Binding-site contacts:
Ligand atom O5 contacts residue ASN280 of chain 2.G at 2.3 Å (h-bond).
Ligand atom O7 contacts residue ASN280 of chain 2.G at 4.0 Å.
Ligand atom C5 contacts residue ASN280 of chain 2.G at 3.6 Å.
Ligand atom O6 contacts residue ARG555 of chain 2.G at 4.2 Å.
Ligand atom C7 contacts residue ASN280 of chain 2.G at 3.6 Å.
Ligand atom O7 contacts residue ALA309 of chain 2.G at 3.8 Å.
Ligand atom C4 contacts residue ASN280 of chain 2.G at 4.2 Å.
Ligand atom C8 contacts residue THR307 of chain 2.G at 4.0 Å.
Ligand atom N2 contacts residue ASN280 of chain 2.G at 2.9 Å (h-bond).
Ligand atom C5 contacts residue ILE278 of chain 2.G at 4.1 Å (hydrophobic).
Ligand atom C1 contacts residue ILE278 of chain 2.G at 4.1 Å (hydrophobic).
Ligand atom C6 contacts residue ILE278 of chain 2.G at 4.3 Å (hydrophobic).
Ligand atom C7 contacts residue SER308 of chain 2.G at 4.1 Å.
Ligand atom C1 contacts residue ASN280 of chain 2.G at 1.4 Å.
Ligand atom O6 contacts residue ASN280 of chain 2.G at 4.5 Å.
Ligand atom O5 contacts residue ILE278 of chain 2.G at 3.7 Å.
Ligand atom C2 contacts residue ASN280 of chain 2.G at 2.4 Å.
Ligand atom C3 contacts residue ASN280 of chain 2.G at 3.8 Å.
Ligand atom O6 contacts residue ILE278 of chain 2.G at 4.2 Å.
Ligand atom O7 contacts residue SER308 of chain 2.G at 3.7 Å.
Ligand atom C8 contacts residue ASN280 of chain 2.G at 4.3 Å.

The small molecule below binds the protein below.
Small molecule (SMILES): CC(=O)N[C@H]1[C@H](O[C@H]2[C@H](O)[C@@H](NC(C)=O)CO[C@@H]2CO)O[C@H](CO)[C@@H](O)[C@@H]1O

Sequence of chain 2.G:
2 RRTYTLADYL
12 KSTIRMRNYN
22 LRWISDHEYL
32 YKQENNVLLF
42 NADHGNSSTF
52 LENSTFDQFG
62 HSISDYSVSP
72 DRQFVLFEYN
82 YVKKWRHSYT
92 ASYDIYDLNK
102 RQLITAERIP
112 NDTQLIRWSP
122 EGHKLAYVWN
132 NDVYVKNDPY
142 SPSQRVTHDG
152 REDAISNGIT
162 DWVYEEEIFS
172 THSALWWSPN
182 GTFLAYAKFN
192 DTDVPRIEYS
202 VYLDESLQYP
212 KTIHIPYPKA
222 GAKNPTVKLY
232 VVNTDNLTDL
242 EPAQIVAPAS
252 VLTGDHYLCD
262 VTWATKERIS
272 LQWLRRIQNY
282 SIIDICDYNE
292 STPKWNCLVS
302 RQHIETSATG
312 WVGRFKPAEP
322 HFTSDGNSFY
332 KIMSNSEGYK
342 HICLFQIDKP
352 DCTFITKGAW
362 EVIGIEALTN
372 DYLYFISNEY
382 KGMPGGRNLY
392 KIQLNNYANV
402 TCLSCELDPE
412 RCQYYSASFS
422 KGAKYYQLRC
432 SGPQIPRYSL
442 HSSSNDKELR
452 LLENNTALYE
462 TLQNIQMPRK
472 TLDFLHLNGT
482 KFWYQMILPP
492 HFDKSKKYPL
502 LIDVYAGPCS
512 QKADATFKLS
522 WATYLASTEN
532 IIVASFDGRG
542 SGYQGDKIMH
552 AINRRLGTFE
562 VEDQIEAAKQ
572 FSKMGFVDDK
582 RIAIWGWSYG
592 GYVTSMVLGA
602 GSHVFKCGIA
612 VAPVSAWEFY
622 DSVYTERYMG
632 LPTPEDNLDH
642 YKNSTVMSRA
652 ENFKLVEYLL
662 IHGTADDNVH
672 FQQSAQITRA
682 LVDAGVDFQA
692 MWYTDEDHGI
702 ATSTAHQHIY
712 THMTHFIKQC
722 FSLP